Binding-site contacts:
Ligand atom N contacts residue TRP107 of chain 1.A at 3.5 Å.
Ligand atom OE1 contacts residue TYR52 of chain 1.A at 3.5 Å.
Ligand atom CZ contacts residue PE81 of chain 1.I at 3.5 Å.
Ligand atom O contacts residue TYR85 of chain 1.A at 2.7 Å (h-bond).
Ligand atom CZ contacts residue GLU114 of chain 1.A at 3.2 Å.
Ligand atom OG1 contacts residue ARG41 of chain 1.A at 3.0 Å (salt-bridge).
Ligand atom O contacts residue GLY51 of chain 1.A at 3.4 Å.
Ligand atom O contacts residue GLY51 of chain 1.A at 3.2 Å (h-bond).
Ligand atom CA contacts residue LEU76 of chain 1.A at 3.6 Å (hydrophobic).
Ligand atom O contacts residue TYR85 of chain 1.A at 3.5 Å.
Ligand atom CA contacts residue TYR85 of chain 1.A at 3.6 Å (hydrophobic).
Ligand atom CA contacts residue GLY51 of chain 1.A at 3.2 Å.
Ligand atom OD2 contacts residue SER43 of chain 1.A at 2.6 Å (h-bond).
Ligand atom OD2 contacts residue ARG41 of chain 1.A at 3.5 Å.
Ligand atom NH1 contacts residue PHE109 of chain 1.A at 3.3 Å.
Ligand atom CG contacts residue SER43 of chain 1.A at 3.5 Å.
Ligand atom NH1 contacts residue ASP105 of chain 1.A at 3.1 Å (salt-bridge).
Ligand atom CZ contacts residue ASP105 of chain 1.A at 3.4 Å.
Ligand atom NE contacts residue ASP105 of chain 1.A at 2.8 Å (salt-bridge).
Ligand atom CB contacts residue TYR85 of chain 1.A at 3.4 Å (hydrophobic).
Ligand atom C contacts residue TRP107 of chain 1.A at 3.5 Å (hydrophobic).
Ligand atom O contacts residue ARG41 of chain 1.A at 3.2 Å (salt-bridge).
Ligand atom O contacts residue PE81 of chain 1.I at 3.1 Å (h-bond).
Ligand atom CE2 contacts residue PE81 of chain 1.I at 3.4 Å.
Ligand atom N contacts residue TYR85 of chain 1.A at 3.6 Å.
Ligand atom O contacts residue HIS87 of chain 1.A at 3.0 Å (h-bond).
Ligand atom O contacts residue ARG41 of chain 1.A at 2.8 Å (salt-bridge).
Ligand atom CA contacts residue TYR85 of chain 1.A at 3.5 Å (hydrophobic).
Ligand atom NH1 contacts residue GLU114 of chain 1.A at 2.5 Å (salt-bridge).
Ligand atom O contacts residue ASN81 of chain 1.A at 2.9 Å (h-bond).
Ligand atom N contacts residue TYR52 of chain 1.A at 3.2 Å.
Ligand atom C contacts residue TYR85 of chain 1.A at 3.6 Å (hydrophobic).
Ligand atom NH2 contacts residue PHE109 of chain 1.A at 3.3 Å.
Ligand atom O contacts residue HIS87 of chain 1.A at 3.3 Å.
Ligand atom C contacts residue ARG41 of chain 1.A at 3.3 Å.
Ligand atom NH2 contacts residue GLU114 of chain 1.A at 3.1 Å (salt-bridge).
Ligand atom CZ contacts residue PHE109 of chain 1.A at 3.4 Å (hydrophobic).
Ligand atom N contacts residue GLY51 of chain 1.A at 3.1 Å (h-bond).
Ligand atom CA contacts residue TYR52 of chain 1.A at 3.3 Å (hydrophobic).
Ligand atom N contacts residue ASN81 of chain 1.A at 3.4 Å (h-bond).

This protein binds this small molecule.
Small molecule (SMILES): C[C@@H](O)[C@H](NC(=O)[C@H](CCCN=C(N)N)NC(=O)[C@@H](N)CCC(N)=O)C(=O)N[C@@H](CCC(N)=O)C(=O)N1CCC[C@H]1C(=O)N[C@@H](CC(=O)O)C(=O)NCC(=O)N[C@@H](CCC(N)=O)C(=O)N[C@@H](CO)C(=O)N[C@@H](Cc1ccccc1)C(=O)N[C@@H](CCCN=C(N)N)C(=O)N[C@@H](CO)C(N)=O

Sequence of chain 1.A:
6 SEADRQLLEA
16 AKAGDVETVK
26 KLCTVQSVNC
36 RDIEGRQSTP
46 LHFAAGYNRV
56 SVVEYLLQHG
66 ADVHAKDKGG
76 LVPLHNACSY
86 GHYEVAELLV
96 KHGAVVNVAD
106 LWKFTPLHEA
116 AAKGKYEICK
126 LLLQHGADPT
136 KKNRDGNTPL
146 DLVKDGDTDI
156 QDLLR